Sequence of chain 1.A:
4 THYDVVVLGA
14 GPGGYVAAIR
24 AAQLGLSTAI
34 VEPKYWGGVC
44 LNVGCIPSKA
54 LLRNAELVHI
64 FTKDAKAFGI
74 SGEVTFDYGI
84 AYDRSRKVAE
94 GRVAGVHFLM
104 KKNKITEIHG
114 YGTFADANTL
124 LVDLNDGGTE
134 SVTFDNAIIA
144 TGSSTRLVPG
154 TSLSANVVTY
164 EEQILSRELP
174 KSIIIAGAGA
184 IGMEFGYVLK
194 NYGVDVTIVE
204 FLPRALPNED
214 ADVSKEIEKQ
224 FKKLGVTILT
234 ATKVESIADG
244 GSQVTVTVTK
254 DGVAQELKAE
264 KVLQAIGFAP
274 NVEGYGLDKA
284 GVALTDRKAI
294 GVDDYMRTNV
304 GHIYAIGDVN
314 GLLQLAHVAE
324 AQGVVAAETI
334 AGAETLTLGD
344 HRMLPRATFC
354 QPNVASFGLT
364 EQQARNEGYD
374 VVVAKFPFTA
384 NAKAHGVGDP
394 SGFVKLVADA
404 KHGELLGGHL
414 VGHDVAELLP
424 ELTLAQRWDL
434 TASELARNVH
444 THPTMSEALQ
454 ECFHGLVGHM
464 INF

Binding-site contacts:
Ligand atom O22 contacts residue GLN317 of chain 1.A at 3.0 Å (h-bond).
Ligand atom C10 contacts residue LEU318 of chain 1.A at 3.7 Å (hydrophobic).
Ligand atom C6 contacts residue FAD1 of chain 1.C at 3.5 Å.
Ligand atom C38 contacts residue PHE271 of chain 1.A at 3.4 Å (hydrophobic).
Ligand atom C13 contacts residue ASN211 of chain 1.A at 3.5 Å.
Ligand atom C15 contacts residue ALA350 of chain 1.A at 3.7 Å (hydrophobic).
Ligand atom C16 contacts residue LEU318 of chain 1.A at 3.6 Å (hydrophobic).
Ligand atom C25 contacts residue GLY314 of chain 1.A at 3.7 Å.
Ligand atom C10 contacts residue GLN317 of chain 1.A at 3.4 Å.
Ligand atom C41 contacts residue ARG290 of chain 1.A at 3.2 Å.
Ligand atom C35 contacts residue GLN317 of chain 1.A at 3.7 Å.
Ligand atom C6 contacts residue ALA350 of chain 1.A at 3.3 Å (hydrophobic).
Ligand atom C28 contacts residue GLU212 of chain 1.A at 3.4 Å.
Ligand atom C30 contacts residue ARG349 of chain 1.A at 3.7 Å.
Ligand atom C4 contacts residue ALA183 of chain 1.A at 3.4 Å (hydrophobic).
Ligand atom C38 contacts residue ARG149 of chain 1.A at 3.5 Å.
Ligand atom C4 contacts residue LEU318 of chain 1.A at 3.7 Å (hydrophobic).
Ligand atom CL43 contacts residue ALA292 of chain 1.A at 3.5 Å.
Ligand atom C1 contacts residue ILE184 of chain 1.A at 3.6 Å (hydrophobic).
Ligand atom C31 contacts residue ASN211 of chain 1.A at 3.6 Å.
Ligand atom C9 contacts residue LEU316 of chain 1.A at 3.4 Å (hydrophobic).
Ligand atom C35 contacts residue GLY314 of chain 1.A at 3.4 Å.
Ligand atom C6 contacts residue PHE352 of chain 1.A at 3.7 Å (hydrophobic).
Ligand atom C15 contacts residue LEU318 of chain 1.A at 3.5 Å (hydrophobic).
Ligand atom C31 contacts residue ARG349 of chain 1.A at 3.5 Å.
Ligand atom C27 contacts residue ASN211 of chain 1.A at 3.6 Å.
Ligand atom C15 contacts residue ALA183 of chain 1.A at 3.6 Å (hydrophobic).
Ligand atom C28 contacts residue ASN211 of chain 1.A at 3.5 Å.
Ligand atom C2 contacts residue ALA183 of chain 1.A at 3.7 Å (hydrophobic).
Ligand atom C18 contacts residue ARG349 of chain 1.A at 3.6 Å.
Ligand atom O5 contacts residue FAD1 of chain 1.C at 3.1 Å.
Ligand atom C30 contacts residue GLU212 of chain 1.A at 3.6 Å.
Ligand atom C6 contacts residue LYS52 of chain 1.A at 3.5 Å.
Ligand atom CL40 contacts residue ARG149 of chain 1.A at 3.5 Å.
Ligand atom C30 contacts residue ASN211 of chain 1.A at 3.5 Å.
Ligand atom N33 contacts residue GLY314 of chain 1.A at 3.2 Å (h-bond).
Ligand atom C37 contacts residue PHE271 of chain 1.A at 3.2 Å (hydrophobic).
Ligand atom C25 contacts residue LEU315 of chain 1.A at 3.2 Å (hydrophobic).
Ligand atom O7 contacts residue ALA183 of chain 1.A at 3.7 Å.
Ligand atom C6 contacts residue GLU187 of chain 1.A at 3.1 Å.

This small molecule binds to this protein.
Small molecule (SMILES): COc1ccc(C(=O)N2CCC3(CC2)C(=O)N(CC(=O)NCCc2ccc(Cl)cc2Cl)CN3c2ccccc2)c(OC)c1